Binding-site contacts:
Ligand atom O1G contacts residue ASP411 of chain 1.A at 3.2 Å (salt-bridge).
Ligand atom PB contacts residue CA1 of chain 1.E at 3.3 Å.
Ligand atom O2B contacts residue SER414 of chain 1.A at 3.4 Å (h-bond).
Ligand atom O1G contacts residue CA1 of chain 1.E at 2.2 Å.
Ligand atom O3B contacts residue SER414 of chain 1.A at 3.5 Å.
Ligand atom O2 contacts residue TYR567 of chain 1.A at 3.8 Å.
Ligand atom O2A contacts residue CA1 of chain 1.G at 2.6 Å.
Ligand atom O2B contacts residue CA1 of chain 1.E at 2.3 Å.
Ligand atom O1B contacts residue LEU415 of chain 1.A at 3.7 Å.
Ligand atom C3' contacts residue ASN564 of chain 1.A at 3.7 Å.
Ligand atom O3B contacts residue LYS560 of chain 1.A at 3.5 Å.
Ligand atom PB contacts residue SER414 of chain 1.A at 3.6 Å.
Ligand atom O2B contacts residue ASP623 of chain 1.A at 3.0 Å (salt-bridge).
Ligand atom O3' contacts residue LEU415 of chain 1.A at 3.4 Å (h-bond).
Ligand atom O4' contacts residue THR622 of chain 1.A at 3.6 Å.
Ligand atom C2' contacts residue ASN564 of chain 1.A at 3.8 Å.
Ligand atom PG contacts residue SER414 of chain 1.A at 3.7 Å.
Ligand atom PG contacts residue ARG482 of chain 1.A at 3.8 Å.
Ligand atom C2' contacts residue TYR416 of chain 1.A at 3.5 Å (hydrophobic).
Ligand atom O3G contacts residue ARG482 of chain 1.A at 2.8 Å (salt-bridge).
Ligand atom O2B contacts residue LEU415 of chain 1.A at 3.1 Å (h-bond).
Ligand atom O1A contacts residue LYS560 of chain 1.A at 3.4 Å (salt-bridge).
Ligand atom O1B contacts residue ASN564 of chain 1.A at 3.5 Å (h-bond).
Ligand atom O3' contacts residue TYR416 of chain 1.A at 3.0 Å (h-bond).
Ligand atom N3A contacts residue LYS560 of chain 1.A at 3.3 Å (salt-bridge).
Ligand atom O2A contacts residue ASP623 of chain 1.A at 2.9 Å (salt-bridge).
Ligand atom O2G contacts residue CA1 of chain 1.H at 3.4 Å.
Ligand atom PG contacts residue CA1 of chain 1.H at 3.5 Å.
Ligand atom N3A contacts residue CA1 of chain 1.E at 3.8 Å.
Ligand atom O2B contacts residue LEU412 of chain 1.A at 3.4 Å (h-bond).
Ligand atom O1B contacts residue SER414 of chain 1.A at 3.5 Å.
Ligand atom O2G contacts residue ARG482 of chain 1.A at 3.0 Å (salt-bridge).
Ligand atom O3G contacts residue LYS560 of chain 1.A at 3.6 Å.
Ligand atom O2A contacts residue CA1 of chain 1.E at 3.1 Å.
Ligand atom O2G contacts residue SER414 of chain 1.A at 2.9 Å (h-bond).
Ligand atom O3' contacts residue ASN564 of chain 1.A at 3.5 Å (h-bond).
Ligand atom O1G contacts residue CA1 of chain 1.H at 3.0 Å.
Ligand atom O3B contacts residue CA1 of chain 1.E at 3.7 Å.
Ligand atom PG contacts residue CA1 of chain 1.E at 3.4 Å.
Ligand atom C5' contacts residue ASP623 of chain 1.A at 3.4 Å.

A protein and the small-molecule ligand that binds it are described below.
Small molecule (SMILES): O=c1ccn([C@H]2C[C@H](O)[C@@H](CO[P](=O)(O)N[P](=O)(O)OP(=O)(O)O)O2)c(=O)[nH]1

Sequence of chain 1.A:
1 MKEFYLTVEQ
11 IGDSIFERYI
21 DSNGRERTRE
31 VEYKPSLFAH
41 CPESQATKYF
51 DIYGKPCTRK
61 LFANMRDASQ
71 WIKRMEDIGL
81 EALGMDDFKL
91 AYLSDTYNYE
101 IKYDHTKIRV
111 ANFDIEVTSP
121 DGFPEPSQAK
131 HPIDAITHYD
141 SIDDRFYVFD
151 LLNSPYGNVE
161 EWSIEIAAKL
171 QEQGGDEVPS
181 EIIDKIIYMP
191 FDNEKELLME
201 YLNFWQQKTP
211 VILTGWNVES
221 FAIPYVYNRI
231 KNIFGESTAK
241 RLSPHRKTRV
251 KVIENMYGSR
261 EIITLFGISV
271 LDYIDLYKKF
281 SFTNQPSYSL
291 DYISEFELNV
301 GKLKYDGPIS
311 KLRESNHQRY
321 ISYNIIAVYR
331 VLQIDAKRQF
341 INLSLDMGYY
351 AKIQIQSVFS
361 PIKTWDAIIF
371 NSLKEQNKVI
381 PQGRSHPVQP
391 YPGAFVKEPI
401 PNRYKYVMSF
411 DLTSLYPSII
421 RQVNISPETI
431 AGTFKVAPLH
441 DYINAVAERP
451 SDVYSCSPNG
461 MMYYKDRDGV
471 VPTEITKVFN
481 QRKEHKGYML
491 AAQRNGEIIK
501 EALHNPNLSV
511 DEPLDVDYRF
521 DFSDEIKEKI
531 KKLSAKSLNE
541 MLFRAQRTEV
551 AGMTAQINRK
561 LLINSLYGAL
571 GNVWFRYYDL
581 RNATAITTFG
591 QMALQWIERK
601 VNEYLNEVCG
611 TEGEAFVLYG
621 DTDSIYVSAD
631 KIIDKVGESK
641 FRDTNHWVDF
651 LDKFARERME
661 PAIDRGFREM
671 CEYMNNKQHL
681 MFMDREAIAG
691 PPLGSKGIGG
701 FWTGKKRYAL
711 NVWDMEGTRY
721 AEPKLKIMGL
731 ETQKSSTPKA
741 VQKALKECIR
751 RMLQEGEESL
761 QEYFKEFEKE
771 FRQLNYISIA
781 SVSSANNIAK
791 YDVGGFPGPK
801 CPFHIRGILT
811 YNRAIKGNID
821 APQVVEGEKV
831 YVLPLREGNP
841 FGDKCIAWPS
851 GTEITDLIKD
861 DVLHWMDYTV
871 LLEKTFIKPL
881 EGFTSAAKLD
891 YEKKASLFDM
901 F